A small-molecule ligand and the protein it binds are described below.
Small molecule (SMILES): CC(=O)N[C@@H]1[C@@H](O)[C@H](O)[C@@H](CO)O[C@H]1O

Binding-site contacts:
Ligand atom C3 contacts residue ASN590 of chain 1.C at 3.8 Å.
Ligand atom C7 contacts residue ASN590 of chain 1.C at 3.7 Å.
Ligand atom O5 contacts residue ASN590 of chain 1.C at 2.4 Å (h-bond).
Ligand atom N2 contacts residue ASN590 of chain 1.C at 2.8 Å (h-bond).
Ligand atom C4 contacts residue ASN590 of chain 1.C at 4.2 Å.
Ligand atom C1 contacts residue ASN590 of chain 1.C at 1.4 Å.
Ligand atom O7 contacts residue ASN590 of chain 1.C at 4.1 Å.
Ligand atom C2 contacts residue ASN590 of chain 1.C at 2.4 Å.
Ligand atom C5 contacts residue ASN590 of chain 1.C at 3.7 Å.
Ligand atom O6 contacts residue ASN590 of chain 1.C at 4.1 Å.

Sequence of chain 1.C:
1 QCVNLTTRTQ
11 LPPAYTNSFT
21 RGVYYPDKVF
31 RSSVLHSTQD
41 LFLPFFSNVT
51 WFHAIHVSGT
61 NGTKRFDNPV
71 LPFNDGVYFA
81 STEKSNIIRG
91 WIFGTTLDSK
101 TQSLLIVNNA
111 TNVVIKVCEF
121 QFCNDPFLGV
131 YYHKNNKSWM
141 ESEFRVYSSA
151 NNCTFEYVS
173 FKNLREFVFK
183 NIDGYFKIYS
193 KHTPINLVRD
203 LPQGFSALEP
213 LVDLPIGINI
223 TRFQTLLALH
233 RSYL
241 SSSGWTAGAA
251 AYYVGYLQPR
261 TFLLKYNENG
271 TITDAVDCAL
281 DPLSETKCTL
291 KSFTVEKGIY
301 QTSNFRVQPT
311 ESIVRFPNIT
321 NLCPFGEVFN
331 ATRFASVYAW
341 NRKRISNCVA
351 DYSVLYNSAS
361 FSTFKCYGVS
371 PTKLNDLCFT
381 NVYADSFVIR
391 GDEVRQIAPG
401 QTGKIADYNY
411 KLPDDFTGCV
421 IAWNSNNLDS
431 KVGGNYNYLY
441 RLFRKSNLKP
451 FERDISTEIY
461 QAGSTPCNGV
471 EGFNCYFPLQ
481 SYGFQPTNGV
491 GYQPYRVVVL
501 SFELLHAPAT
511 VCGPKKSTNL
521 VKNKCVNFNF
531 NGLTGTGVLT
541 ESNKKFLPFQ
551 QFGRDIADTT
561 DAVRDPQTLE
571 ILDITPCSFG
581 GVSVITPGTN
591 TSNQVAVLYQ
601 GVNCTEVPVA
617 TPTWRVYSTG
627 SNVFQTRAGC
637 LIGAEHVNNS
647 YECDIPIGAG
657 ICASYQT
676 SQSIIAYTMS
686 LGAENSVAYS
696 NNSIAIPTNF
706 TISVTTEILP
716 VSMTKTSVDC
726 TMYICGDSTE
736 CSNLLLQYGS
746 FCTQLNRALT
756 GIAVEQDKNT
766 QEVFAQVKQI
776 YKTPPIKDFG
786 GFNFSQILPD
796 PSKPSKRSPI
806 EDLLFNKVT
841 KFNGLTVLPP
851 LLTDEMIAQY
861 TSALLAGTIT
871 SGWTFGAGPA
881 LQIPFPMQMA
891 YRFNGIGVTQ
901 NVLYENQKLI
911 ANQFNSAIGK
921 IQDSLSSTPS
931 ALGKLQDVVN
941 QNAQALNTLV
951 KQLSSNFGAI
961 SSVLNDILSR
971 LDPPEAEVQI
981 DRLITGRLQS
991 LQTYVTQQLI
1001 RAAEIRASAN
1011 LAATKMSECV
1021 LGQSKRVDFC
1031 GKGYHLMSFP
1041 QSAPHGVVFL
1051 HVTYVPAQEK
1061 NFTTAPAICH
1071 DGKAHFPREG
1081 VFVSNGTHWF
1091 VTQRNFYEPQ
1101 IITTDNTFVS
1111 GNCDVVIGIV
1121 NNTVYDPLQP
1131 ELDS